Sequence of chain 42.A:
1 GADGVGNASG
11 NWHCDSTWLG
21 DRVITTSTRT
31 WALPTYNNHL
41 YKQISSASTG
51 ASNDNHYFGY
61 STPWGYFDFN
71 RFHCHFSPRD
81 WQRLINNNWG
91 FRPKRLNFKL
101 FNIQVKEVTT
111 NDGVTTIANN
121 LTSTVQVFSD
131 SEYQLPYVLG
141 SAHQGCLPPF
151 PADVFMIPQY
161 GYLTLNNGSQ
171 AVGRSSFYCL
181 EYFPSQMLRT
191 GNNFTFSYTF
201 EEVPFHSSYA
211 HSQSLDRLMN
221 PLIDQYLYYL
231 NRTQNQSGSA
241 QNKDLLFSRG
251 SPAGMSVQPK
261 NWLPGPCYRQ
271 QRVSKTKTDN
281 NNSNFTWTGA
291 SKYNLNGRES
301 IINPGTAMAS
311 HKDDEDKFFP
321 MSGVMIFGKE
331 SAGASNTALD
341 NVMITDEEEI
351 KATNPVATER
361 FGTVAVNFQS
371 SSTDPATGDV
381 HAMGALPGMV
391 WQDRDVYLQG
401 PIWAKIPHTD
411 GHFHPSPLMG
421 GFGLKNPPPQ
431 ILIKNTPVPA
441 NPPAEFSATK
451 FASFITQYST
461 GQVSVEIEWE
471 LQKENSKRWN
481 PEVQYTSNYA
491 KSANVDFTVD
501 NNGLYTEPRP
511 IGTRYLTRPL

The small molecule below binds the protein below.
Small molecule (SMILES): CC(=O)N[C@H]1[C@H]([C@H](O)[C@H](O)CO)O[C@@](O)(C(=O)O)C[C@@H]1O

Sequence of chain 2.A:
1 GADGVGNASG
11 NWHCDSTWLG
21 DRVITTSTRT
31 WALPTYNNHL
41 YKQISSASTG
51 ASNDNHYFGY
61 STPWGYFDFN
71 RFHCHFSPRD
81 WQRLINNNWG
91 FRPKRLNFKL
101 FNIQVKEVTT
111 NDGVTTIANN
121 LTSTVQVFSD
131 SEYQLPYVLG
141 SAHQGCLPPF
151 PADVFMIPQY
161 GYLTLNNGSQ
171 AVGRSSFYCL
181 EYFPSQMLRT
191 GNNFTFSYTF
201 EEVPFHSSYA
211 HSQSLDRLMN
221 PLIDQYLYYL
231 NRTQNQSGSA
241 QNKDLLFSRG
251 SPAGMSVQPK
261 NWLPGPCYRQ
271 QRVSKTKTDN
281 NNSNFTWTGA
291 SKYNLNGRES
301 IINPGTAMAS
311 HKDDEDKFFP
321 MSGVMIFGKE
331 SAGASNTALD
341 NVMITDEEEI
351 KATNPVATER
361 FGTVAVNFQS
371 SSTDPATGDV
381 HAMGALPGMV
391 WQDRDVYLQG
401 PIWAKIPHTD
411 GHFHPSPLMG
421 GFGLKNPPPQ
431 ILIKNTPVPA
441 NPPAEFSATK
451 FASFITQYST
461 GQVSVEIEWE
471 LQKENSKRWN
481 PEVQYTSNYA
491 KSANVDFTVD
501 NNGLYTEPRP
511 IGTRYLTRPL

Binding-site contacts:
Ligand atom O1B contacts residue ASN231 of chain 42.A at 4.3 Å.
Ligand atom C4 contacts residue ASN231 of chain 42.A at 3.5 Å.
Ligand atom O1B contacts residue ARG232 of chain 42.A at 2.5 Å (salt-bridge).
Ligand atom O2 contacts residue ASN284 of chain 2.A at 3.0 Å (h-bond).
Ligand atom C4 contacts residue VAL257 of chain 42.A at 4.4 Å (hydrophobic).
Ligand atom C11 contacts residue ASN55 of chain 2.A at 3.2 Å.
Ligand atom O4 contacts residue VAL257 of chain 42.A at 3.1 Å.
Ligand atom O1A contacts residue ARG232 of chain 42.A at 3.5 Å.
Ligand atom O4 contacts residue ASN231 of chain 42.A at 4.2 Å.
Ligand atom O2 contacts residue THR286 of chain 2.A at 4.0 Å.
Ligand atom C11 contacts residue GLY254 of chain 42.A at 3.6 Å.
Ligand atom C5 contacts residue ASN231 of chain 42.A at 4.5 Å.
Ligand atom O1A contacts residue ASN284 of chain 2.A at 4.5 Å.
Ligand atom O1B contacts residue ASN284 of chain 2.A at 3.7 Å.
Ligand atom C2 contacts residue ASN284 of chain 2.A at 3.9 Å.
Ligand atom O10 contacts residue SER256 of chain 42.A at 3.5 Å (h-bond).
Ligand atom O2 contacts residue TRP287 of chain 2.A at 4.5 Å.
Ligand atom O10 contacts residue ASN55 of chain 2.A at 3.4 Å (h-bond).
Ligand atom C11 contacts residue ALA253 of chain 42.A at 3.6 Å (hydrophobic).
Ligand atom O4 contacts residue TRP287 of chain 2.A at 4.1 Å.
Ligand atom O1A contacts residue THR286 of chain 2.A at 4.2 Å.
Ligand atom C3 contacts residue TRP287 of chain 2.A at 4.1 Å (hydrophobic).
Ligand atom O2 contacts residue ARG232 of chain 42.A at 4.5 Å.
Ligand atom O10 contacts residue SER52 of chain 2.A at 4.4 Å.
Ligand atom C3 contacts residue ASN231 of chain 42.A at 3.9 Å.
Ligand atom O2 contacts residue ASN231 of chain 42.A at 4.2 Å.
Ligand atom C1 contacts residue ASN231 of chain 42.A at 3.6 Å.
Ligand atom O1A contacts residue ASN231 of chain 42.A at 2.7 Å (h-bond).
Ligand atom C10 contacts residue ASN55 of chain 2.A at 3.8 Å.
Ligand atom C10 contacts residue SER256 of chain 42.A at 4.2 Å.
Ligand atom C2 contacts residue THR286 of chain 2.A at 4.2 Å.
Ligand atom C11 contacts residue SER256 of chain 42.A at 4.3 Å.
Ligand atom C1 contacts residue ARG232 of chain 42.A at 3.6 Å.
Ligand atom C2 contacts residue ASN231 of chain 42.A at 4.0 Å.
Ligand atom C1 contacts residue ASN284 of chain 2.A at 3.8 Å.
Ligand atom C3 contacts residue THR286 of chain 2.A at 3.5 Å.